Sequence of chain 1.A:
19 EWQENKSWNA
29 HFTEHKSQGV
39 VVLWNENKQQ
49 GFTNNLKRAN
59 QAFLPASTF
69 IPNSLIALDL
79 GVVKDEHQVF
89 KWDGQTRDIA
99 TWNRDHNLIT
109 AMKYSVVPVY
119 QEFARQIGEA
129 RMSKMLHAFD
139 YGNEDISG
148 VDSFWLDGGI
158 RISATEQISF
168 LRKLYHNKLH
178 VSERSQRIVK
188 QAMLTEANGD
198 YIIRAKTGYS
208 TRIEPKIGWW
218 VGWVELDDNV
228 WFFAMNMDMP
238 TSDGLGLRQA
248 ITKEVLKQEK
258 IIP

Binding-site contacts:
Ligand atom C4 contacts residue TRP42 of chain 1.A at 4.4 Å (hydrophobic).
Ligand atom OH contacts residue SER166 of chain 1.A at 4.0 Å.
Ligand atom C3 contacts residue TRP20 of chain 1.A at 4.2 Å (hydrophobic).
Ligand atom C4 contacts residue TRP20 of chain 1.A at 4.0 Å (hydrophobic).
Ligand atom OH contacts residue ARG169 of chain 1.A at 4.3 Å.

The small molecule below binds the protein below.
Small molecule (SMILES): CCCCO